Sequence of chain 1.B:
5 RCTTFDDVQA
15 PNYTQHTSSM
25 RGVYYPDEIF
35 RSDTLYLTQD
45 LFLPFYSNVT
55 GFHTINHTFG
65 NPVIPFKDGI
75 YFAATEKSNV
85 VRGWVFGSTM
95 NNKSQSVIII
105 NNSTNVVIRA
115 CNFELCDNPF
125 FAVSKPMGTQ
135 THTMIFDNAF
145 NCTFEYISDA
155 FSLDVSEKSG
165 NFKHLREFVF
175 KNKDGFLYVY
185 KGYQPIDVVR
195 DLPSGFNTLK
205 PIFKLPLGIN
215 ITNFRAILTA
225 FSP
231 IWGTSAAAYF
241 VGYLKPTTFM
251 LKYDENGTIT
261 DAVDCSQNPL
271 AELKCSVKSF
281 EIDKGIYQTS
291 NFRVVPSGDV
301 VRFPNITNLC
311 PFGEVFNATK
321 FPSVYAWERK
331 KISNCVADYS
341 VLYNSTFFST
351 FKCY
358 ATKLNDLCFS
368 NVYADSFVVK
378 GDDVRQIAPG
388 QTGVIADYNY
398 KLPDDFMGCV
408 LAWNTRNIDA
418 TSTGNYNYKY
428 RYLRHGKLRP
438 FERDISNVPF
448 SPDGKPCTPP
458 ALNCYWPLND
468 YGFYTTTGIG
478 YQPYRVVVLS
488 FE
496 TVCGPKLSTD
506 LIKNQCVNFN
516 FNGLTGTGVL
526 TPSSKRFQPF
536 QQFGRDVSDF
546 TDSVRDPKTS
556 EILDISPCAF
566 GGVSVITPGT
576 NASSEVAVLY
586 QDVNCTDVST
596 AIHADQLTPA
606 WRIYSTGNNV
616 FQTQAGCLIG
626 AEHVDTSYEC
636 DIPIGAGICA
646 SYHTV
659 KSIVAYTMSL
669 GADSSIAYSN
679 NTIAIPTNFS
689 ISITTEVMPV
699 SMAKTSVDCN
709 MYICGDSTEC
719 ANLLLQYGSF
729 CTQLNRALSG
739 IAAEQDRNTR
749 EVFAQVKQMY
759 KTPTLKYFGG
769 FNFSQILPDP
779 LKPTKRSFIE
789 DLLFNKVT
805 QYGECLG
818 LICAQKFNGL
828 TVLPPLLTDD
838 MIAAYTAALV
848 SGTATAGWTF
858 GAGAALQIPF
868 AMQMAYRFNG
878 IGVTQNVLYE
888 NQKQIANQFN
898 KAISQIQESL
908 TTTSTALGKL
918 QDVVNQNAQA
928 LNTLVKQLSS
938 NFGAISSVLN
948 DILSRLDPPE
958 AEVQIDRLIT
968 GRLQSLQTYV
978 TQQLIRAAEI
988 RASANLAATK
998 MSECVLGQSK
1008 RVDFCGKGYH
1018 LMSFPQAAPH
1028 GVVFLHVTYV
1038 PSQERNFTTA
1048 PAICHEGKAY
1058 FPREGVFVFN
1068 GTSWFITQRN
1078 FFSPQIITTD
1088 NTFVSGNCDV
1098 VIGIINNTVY

This small molecule binds to this protein.
Small molecule (SMILES): CC(=O)N[C@@H]1[C@@H](O)[C@H](O)[C@@H](CO)O[C@H]1O

Binding-site contacts:
Ligand atom N2 contacts residue ASN576 of chain 1.B at 3.0 Å (h-bond).
Ligand atom C3 contacts residue ASN576 of chain 1.B at 3.8 Å.
Ligand atom O5 contacts residue ASN576 of chain 1.B at 2.3 Å (h-bond).
Ligand atom C1 contacts residue ASN576 of chain 1.B at 1.4 Å.
Ligand atom C5 contacts residue ASN576 of chain 1.B at 3.6 Å.
Ligand atom O7 contacts residue ASN576 of chain 1.B at 4.5 Å.
Ligand atom C2 contacts residue ASN576 of chain 1.B at 2.5 Å.
Ligand atom C7 contacts residue ASN576 of chain 1.B at 4.0 Å.
Ligand atom C4 contacts residue ASN576 of chain 1.B at 4.2 Å.